Binding-site contacts:
Ligand atom O20 contacts residue 9MZ1 of chain 1.E at 1.8 Å.
Ligand atom N10 contacts residue 9MZ1 of chain 1.E at 0.8 Å (h-bond).
Ligand atom O1 contacts residue LYS89 of chain 1.A at 2.6 Å (salt-bridge).
Ligand atom N15 contacts residue 9MZ1 of chain 1.E at 0.9 Å (h-bond).
Ligand atom C3 contacts residue PHE92 of chain 1.A at 3.3 Å (hydrophobic).
Ligand atom N9 contacts residue PHE237 of chain 1.A at 2.9 Å.
Ligand atom C27 contacts residue 9MZ1 of chain 1.E at 1.4 Å.
Ligand atom C21 contacts residue 9MZ1 of chain 1.E at 0.9 Å.
Ligand atom C23 contacts residue 9MZ1 of chain 1.E at 2.8 Å.
Ligand atom C17 contacts residue 9MZ1 of chain 1.E at 0.7 Å.
Ligand atom F29 contacts residue 9MZ1 of chain 1.E at 1.9 Å.
Ligand atom O1 contacts residue LEU233 of chain 1.A at 3.1 Å (h-bond).
Ligand atom N9 contacts residue 9MZ1 of chain 1.E at 0.6 Å (h-bond).
Ligand atom N18 contacts residue 9MZ1 of chain 1.E at 0.8 Å (h-bond).
Ligand atom C14 contacts residue 9MZ1 of chain 1.E at 0.8 Å.
Ligand atom C3 contacts residue ARG90 of chain 1.A at 3.1 Å.
Ligand atom O1 contacts residue 9MZ1 of chain 1.E at 1.1 Å (h-bond).
Ligand atom C8 contacts residue 9MZ1 of chain 1.E at 0.5 Å.
Ligand atom C22 contacts residue 9MZ1 of chain 1.E at 2.1 Å.
Ligand atom C26 contacts residue 9MZ1 of chain 1.E at 0.7 Å.
Ligand atom C1 contacts residue 9MZ1 of chain 1.E at 1.0 Å.
Ligand atom F30 contacts residue 9MZ1 of chain 1.E at 0.9 Å.
Ligand atom F28 contacts residue 9MZ1 of chain 1.E at 1.6 Å.
Ligand atom O19 contacts residue 9MZ1 of chain 1.E at 1.3 Å.
Ligand atom C5 contacts residue 9MZ1 of chain 1.E at 0.5 Å.
Ligand atom C16 contacts residue 9MZ1 of chain 1.E at 0.8 Å.
Ligand atom C25 contacts residue 9MZ1 of chain 1.E at 0.9 Å.
Ligand atom C11 contacts residue 9MZ1 of chain 1.E at 0.8 Å.
Ligand atom C4 contacts residue 9MZ1 of chain 1.E at 0.7 Å.
Ligand atom C8 contacts residue LEU233 of chain 1.A at 3.2 Å (hydrophobic).
Ligand atom O20 contacts residue GLY144 of chain 1.A at 2.6 Å (h-bond).
Ligand atom C3 contacts residue 9MZ1 of chain 1.E at 1.1 Å.
Ligand atom C24 contacts residue 9MZ1 of chain 1.E at 1.6 Å.
Ligand atom C2 contacts residue 9MZ1 of chain 1.E at 1.2 Å.
Ligand atom C2 contacts residue LYS89 of chain 1.A at 3.1 Å.
Ligand atom N10 contacts residue PHE237 of chain 1.A at 3.1 Å.
Ligand atom C13 contacts residue 9MZ1 of chain 1.E at 0.8 Å.
Ligand atom S12 contacts residue 9MZ1 of chain 1.E at 1.9 Å.
Ligand atom C4 contacts residue PHE92 of chain 1.A at 2.9 Å (hydrophobic).
Ligand atom C6 contacts residue 9MZ1 of chain 1.E at 0.6 Å.

Sequence of chain 1.A:
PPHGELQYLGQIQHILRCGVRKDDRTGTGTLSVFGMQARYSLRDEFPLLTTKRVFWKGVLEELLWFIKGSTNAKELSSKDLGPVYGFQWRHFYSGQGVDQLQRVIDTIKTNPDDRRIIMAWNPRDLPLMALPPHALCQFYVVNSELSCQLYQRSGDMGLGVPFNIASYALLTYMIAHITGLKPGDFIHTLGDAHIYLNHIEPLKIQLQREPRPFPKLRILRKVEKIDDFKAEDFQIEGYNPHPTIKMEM

A protein and the small-molecule ligand that binds it are described below.
Small molecule (SMILES): O=C(C[C@@H]1S/C(=N\N=C\c2ccccc2O)N=C1O)Nc1cccc(C(F)(F)F)c1